Sequence of chain 1.A:
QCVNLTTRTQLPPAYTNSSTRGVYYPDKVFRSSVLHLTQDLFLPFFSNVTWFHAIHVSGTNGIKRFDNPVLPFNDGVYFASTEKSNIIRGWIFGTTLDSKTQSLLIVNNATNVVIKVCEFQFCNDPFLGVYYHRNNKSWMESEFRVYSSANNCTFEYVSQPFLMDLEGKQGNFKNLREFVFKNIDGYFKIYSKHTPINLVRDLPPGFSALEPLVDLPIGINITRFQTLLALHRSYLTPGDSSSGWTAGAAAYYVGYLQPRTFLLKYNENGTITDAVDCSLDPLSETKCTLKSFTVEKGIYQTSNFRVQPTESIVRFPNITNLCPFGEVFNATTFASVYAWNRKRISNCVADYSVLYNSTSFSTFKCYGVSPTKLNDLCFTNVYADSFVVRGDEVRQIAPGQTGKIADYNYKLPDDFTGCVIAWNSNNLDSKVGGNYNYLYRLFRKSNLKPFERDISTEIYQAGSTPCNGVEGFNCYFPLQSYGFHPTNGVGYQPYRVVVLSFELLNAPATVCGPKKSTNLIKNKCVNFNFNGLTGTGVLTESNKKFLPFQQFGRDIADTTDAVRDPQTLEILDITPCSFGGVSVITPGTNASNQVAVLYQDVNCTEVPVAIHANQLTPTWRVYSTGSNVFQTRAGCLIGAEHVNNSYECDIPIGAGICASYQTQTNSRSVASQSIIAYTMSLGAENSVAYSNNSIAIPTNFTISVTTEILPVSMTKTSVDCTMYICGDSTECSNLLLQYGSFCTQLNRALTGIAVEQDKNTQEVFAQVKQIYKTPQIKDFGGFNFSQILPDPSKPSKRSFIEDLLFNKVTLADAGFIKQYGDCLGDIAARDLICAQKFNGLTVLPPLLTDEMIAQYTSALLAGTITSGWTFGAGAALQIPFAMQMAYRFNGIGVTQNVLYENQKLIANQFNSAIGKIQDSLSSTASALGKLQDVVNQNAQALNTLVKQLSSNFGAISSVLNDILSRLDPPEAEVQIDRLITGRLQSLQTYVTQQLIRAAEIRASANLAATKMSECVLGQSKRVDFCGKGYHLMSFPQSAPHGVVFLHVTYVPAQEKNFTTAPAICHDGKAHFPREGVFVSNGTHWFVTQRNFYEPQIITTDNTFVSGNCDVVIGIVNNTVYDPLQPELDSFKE

A protein and the small-molecule ligand that binds it are described below.
Small molecule (SMILES): CC(=O)N[C@@H]1[C@@H](O)[C@H](O)[C@@H](CO)O[C@H]1O

Sequence of chain 1.C:
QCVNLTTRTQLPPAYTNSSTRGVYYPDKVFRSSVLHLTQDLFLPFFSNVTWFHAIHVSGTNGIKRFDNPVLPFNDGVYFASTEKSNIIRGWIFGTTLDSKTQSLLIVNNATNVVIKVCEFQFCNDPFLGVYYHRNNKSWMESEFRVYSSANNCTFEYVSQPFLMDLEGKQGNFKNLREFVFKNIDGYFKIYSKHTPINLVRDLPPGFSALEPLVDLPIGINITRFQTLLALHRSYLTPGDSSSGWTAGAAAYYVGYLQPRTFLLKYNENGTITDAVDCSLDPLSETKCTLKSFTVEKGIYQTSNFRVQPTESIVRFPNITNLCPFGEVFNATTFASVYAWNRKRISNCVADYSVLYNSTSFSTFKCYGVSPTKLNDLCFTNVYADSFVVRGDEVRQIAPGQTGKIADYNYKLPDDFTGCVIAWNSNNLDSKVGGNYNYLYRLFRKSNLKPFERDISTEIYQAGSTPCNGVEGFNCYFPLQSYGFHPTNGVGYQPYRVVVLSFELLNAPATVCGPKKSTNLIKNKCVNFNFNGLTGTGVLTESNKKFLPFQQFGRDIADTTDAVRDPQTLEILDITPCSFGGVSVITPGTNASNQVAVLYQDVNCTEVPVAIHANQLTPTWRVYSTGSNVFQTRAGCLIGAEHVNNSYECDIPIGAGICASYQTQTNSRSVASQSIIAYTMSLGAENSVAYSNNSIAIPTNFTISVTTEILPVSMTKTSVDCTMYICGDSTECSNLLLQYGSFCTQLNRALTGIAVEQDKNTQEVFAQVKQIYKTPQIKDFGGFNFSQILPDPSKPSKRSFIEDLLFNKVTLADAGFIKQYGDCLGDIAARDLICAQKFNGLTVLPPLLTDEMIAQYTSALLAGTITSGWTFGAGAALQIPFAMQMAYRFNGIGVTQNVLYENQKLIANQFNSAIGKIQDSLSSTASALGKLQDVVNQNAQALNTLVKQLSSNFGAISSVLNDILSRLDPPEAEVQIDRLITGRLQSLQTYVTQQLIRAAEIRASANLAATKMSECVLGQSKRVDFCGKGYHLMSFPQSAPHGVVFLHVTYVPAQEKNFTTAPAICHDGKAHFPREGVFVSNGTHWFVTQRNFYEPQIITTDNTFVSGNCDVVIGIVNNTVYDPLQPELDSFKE

Binding-site contacts:
Ligand atom C1 contacts residue ASN705 of chain 1.C at 1.4 Å.
Ligand atom C3 contacts residue ASN705 of chain 1.C at 3.8 Å.
Ligand atom C5 contacts residue ASN705 of chain 1.C at 3.7 Å.
Ligand atom O6 contacts residue GLY1127 of chain 1.C at 3.6 Å.
Ligand atom O6 contacts residue ILE1126 of chain 1.C at 3.8 Å.
Ligand atom C4 contacts residue ASN705 of chain 1.C at 4.2 Å.
Ligand atom C2 contacts residue ASN705 of chain 1.C at 2.5 Å.
Ligand atom C7 contacts residue ASN705 of chain 1.C at 4.1 Å.
Ligand atom O4 contacts residue ILE1126 of chain 1.C at 3.6 Å.
Ligand atom O5 contacts residue ASN705 of chain 1.C at 2.4 Å (h-bond).
Ligand atom C6 contacts residue GLY1127 of chain 1.C at 4.3 Å.
Ligand atom C6 contacts residue ILE1126 of chain 1.C at 3.9 Å (hydrophobic).
Ligand atom C1 contacts residue ASP792 of chain 1.A at 4.2 Å.
Ligand atom O4 contacts residue GLY1127 of chain 1.C at 4.4 Å.
Ligand atom N2 contacts residue ASN705 of chain 1.C at 2.8 Å (h-bond).